Binding-site contacts:
Ligand atom C2 contacts residue ASN222 of chain 1.I at 2.5 Å.
Ligand atom C1 contacts residue ASN222 of chain 1.I at 1.5 Å.
Ligand atom N2 contacts residue ASN222 of chain 1.I at 3.0 Å (h-bond).
Ligand atom O5 contacts residue ASN222 of chain 1.I at 2.4 Å (h-bond).
Ligand atom C3 contacts residue ASN222 of chain 1.I at 3.8 Å.
Ligand atom C7 contacts residue ASN222 of chain 1.I at 4.3 Å.
Ligand atom C4 contacts residue ASN222 of chain 1.I at 4.2 Å.
Ligand atom C5 contacts residue ASN222 of chain 1.I at 3.7 Å.

Sequence of chain 1.I:
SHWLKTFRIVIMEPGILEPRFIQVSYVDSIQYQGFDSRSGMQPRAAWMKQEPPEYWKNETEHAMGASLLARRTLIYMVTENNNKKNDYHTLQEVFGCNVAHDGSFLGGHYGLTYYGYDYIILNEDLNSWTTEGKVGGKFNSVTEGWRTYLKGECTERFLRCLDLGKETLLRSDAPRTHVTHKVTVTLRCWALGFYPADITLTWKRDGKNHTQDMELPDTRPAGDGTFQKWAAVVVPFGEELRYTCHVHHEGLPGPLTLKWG

The protein below binds the small molecule below.
Small molecule (SMILES): CC(=O)N[C@@H]1[C@@H](O)[C@H](O)[C@@H](CO)O[C@H]1O